The protein below binds the small molecule below.
Small molecule (SMILES): CCCC(=O)OC[C@@H](CO[P](=O)(O)O[C@@H]1[C@H](O)[C@H](OP(=O)(O)O)[C@@H](O)[C@H](O)[C@H]1O)OC(=O)CCC

Binding-site contacts:
Ligand atom P3 contacts residue ARG67 of chain 1.B at 3.1 Å.
Ligand atom C5 contacts residue ILE106 of chain 1.B at 3.8 Å (hydrophobic).
Ligand atom O32 contacts residue ARG67 of chain 1.B at 2.6 Å (salt-bridge).
Ligand atom C8 contacts residue PHE94 of chain 1.B at 0.8 Å (hydrophobic).
Ligand atom C4 contacts residue ARG115 of chain 1.B at 3.7 Å.
Ligand atom O1 contacts residue LYS92 of chain 1.B at 1.1 Å.
Ligand atom O33 contacts residue SER69 of chain 1.B at 2.6 Å (h-bond).
Ligand atom P1 contacts residue LYS92 of chain 1.B at 2.4 Å.
Ligand atom C1 contacts residue GLN97 of chain 1.B at 3.8 Å.
Ligand atom C7 contacts residue GLN97 of chain 1.B at 3.6 Å.
Ligand atom O5 contacts residue ALA93 of chain 1.B at 3.4 Å (h-bond).
Ligand atom C6 contacts residue GLN97 of chain 1.B at 3.9 Å.
Ligand atom O5 contacts residue ARG115 of chain 1.B at 3.4 Å (salt-bridge).
Ligand atom O13 contacts residue PHE94 of chain 1.B at 1.3 Å.
Ligand atom P3 contacts residue SER69 of chain 1.B at 3.5 Å.
Ligand atom O6 contacts residue GLN97 of chain 1.B at 3.2 Å (h-bond).
Ligand atom O12 contacts residue LYS92 of chain 1.B at 2.8 Å.
Ligand atom C8 contacts residue GLN97 of chain 1.B at 3.5 Å.
Ligand atom O33 contacts residue ARG67 of chain 1.B at 2.1 Å (salt-bridge).
Ligand atom O13 contacts residue GLN97 of chain 1.B at 3.3 Å (h-bond).
Ligand atom C3 contacts residue LYS92 of chain 1.B at 3.5 Å.
Ligand atom C7 contacts residue PHE94 of chain 1.B at 1.1 Å (hydrophobic).
Ligand atom C1 contacts residue LYS92 of chain 1.B at 2.0 Å.
Ligand atom O6 contacts residue LYS92 of chain 1.B at 2.9 Å.
Ligand atom O3 contacts residue SER69 of chain 1.B at 3.4 Å (h-bond).
Ligand atom C2 contacts residue LYS92 of chain 1.B at 1.9 Å.
Ligand atom O5 contacts residue ILE106 of chain 1.B at 3.1 Å.
Ligand atom O6 contacts residue ALA93 of chain 1.B at 3.6 Å.
Ligand atom O4 contacts residue ARG115 of chain 1.B at 3.0 Å (salt-bridge).
Ligand atom O1 contacts residue PHE94 of chain 1.B at 3.2 Å.
Ligand atom O11 contacts residue PHE94 of chain 1.B at 3.4 Å.
Ligand atom O13 contacts residue LYS92 of chain 1.B at 3.6 Å.
Ligand atom O2 contacts residue GLU72 of chain 1.B at 3.4 Å (salt-bridge).
Ligand atom O6 contacts residue PHE94 of chain 1.B at 3.3 Å.
Ligand atom O2 contacts residue LYS92 of chain 1.B at 1.7 Å (salt-bridge).
Ligand atom O12 contacts residue PHE94 of chain 1.B at 2.3 Å.
Ligand atom C6 contacts residue LYS92 of chain 1.B at 2.7 Å.
Ligand atom O11 contacts residue LYS92 of chain 1.B at 3.0 Å (salt-bridge).
Ligand atom O33 contacts residue TYR68 of chain 1.B at 3.7 Å.
Ligand atom P1 contacts residue PHE94 of chain 1.B at 2.2 Å.

Sequence of chain 1.B:
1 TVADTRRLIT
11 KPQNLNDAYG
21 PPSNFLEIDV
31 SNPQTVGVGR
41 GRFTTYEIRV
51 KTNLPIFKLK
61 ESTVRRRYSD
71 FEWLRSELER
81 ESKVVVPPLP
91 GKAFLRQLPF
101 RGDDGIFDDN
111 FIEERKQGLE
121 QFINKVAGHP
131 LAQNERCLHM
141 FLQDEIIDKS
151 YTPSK